Binding-site contacts:
Ligand atom C3 contacts residue ASN163 of chain 1.A at 4.4 Å.
Ligand atom O6 contacts residue ASN163 of chain 1.A at 3.5 Å (h-bond).
Ligand atom O5 contacts residue ASN163 of chain 1.A at 2.5 Å (h-bond).
Ligand atom C6 contacts residue ASN163 of chain 1.A at 3.6 Å.
Ligand atom N2 contacts residue ASN163 of chain 1.A at 3.7 Å.
Ligand atom C1 contacts residue ASN163 of chain 1.A at 2.5 Å.
Ligand atom C5 contacts residue ASN163 of chain 1.A at 3.6 Å.
Ligand atom C2 contacts residue ASN163 of chain 1.A at 3.1 Å.

The small molecule below binds the protein below.
Small molecule (SMILES): CC(=O)N[C@@H]1[C@@H](O)[C@H](O)[C@@H](CO)O[C@H]1O

Sequence of chain 1.A:
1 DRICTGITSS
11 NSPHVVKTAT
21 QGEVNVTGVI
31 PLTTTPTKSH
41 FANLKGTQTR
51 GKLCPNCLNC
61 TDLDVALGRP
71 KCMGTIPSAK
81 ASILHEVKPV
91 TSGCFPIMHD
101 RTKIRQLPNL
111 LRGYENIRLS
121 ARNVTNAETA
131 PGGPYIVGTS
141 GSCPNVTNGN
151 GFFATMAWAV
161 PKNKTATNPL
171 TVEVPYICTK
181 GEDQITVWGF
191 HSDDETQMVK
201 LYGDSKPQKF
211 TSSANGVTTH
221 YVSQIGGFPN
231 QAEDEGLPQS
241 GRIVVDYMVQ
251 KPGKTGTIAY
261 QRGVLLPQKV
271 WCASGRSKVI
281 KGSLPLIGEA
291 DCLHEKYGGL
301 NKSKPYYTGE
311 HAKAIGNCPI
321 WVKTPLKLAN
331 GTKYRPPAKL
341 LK